Sequence of chain 1.B:
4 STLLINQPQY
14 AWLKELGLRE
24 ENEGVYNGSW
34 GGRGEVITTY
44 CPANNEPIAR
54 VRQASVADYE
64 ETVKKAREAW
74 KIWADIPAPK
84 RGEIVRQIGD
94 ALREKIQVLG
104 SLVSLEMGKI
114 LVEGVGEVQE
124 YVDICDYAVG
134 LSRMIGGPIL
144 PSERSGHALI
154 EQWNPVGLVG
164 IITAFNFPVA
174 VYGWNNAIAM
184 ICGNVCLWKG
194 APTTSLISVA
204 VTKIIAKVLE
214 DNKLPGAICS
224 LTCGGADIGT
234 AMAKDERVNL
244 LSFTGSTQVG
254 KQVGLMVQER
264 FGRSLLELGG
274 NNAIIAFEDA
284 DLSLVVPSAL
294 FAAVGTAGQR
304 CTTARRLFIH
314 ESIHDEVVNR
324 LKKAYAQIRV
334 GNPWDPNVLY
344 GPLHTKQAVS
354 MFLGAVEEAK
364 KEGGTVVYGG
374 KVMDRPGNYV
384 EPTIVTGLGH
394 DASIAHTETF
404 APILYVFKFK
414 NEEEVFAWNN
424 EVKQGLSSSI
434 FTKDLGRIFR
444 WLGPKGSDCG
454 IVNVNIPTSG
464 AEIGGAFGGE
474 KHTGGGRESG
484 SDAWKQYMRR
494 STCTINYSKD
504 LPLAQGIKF

Binding-site contacts:
Ligand atom O1' contacts residue THR305 of chain 1.B at 3.7 Å.
Ligand atom OXT contacts residue PHE470 of chain 1.B at 3.5 Å.
Ligand atom OXT contacts residue THR305 of chain 1.B at 4.0 Å.
Ligand atom OXT contacts residue GLY463 of chain 1.B at 3.3 Å (h-bond).
Ligand atom C5 contacts residue PHE470 of chain 1.B at 3.9 Å (hydrophobic).
Ligand atom C5 contacts residue TRP177 of chain 1.B at 3.6 Å (hydrophobic).
Ligand atom O1' contacts residue ASN169 of chain 1.B at 4.0 Å.
Ligand atom C1' contacts residue CYS304 of chain 1.B at 3.9 Å (hydrophobic).
Ligand atom C1' contacts residue ASN169 of chain 1.B at 4.3 Å.
Ligand atom O1' contacts residue ARG303 of chain 1.B at 3.8 Å.
Ligand atom O contacts residue GLY463 of chain 1.B at 3.1 Å (h-bond).
Ligand atom CA contacts residue ARG303 of chain 1.B at 3.8 Å.
Ligand atom C1' contacts residue PHE170 of chain 1.B at 3.4 Å (hydrophobic).
Ligand atom N contacts residue TRP177 of chain 1.B at 4.1 Å.
Ligand atom O1' contacts residue CYS304 of chain 1.B at 2.9 Å (h-bond).
Ligand atom C1 contacts residue PHE470 of chain 1.B at 3.8 Å (hydrophobic).
Ligand atom O2' contacts residue CYS304 of chain 1.B at 3.7 Å.
Ligand atom O2' contacts residue ASN169 of chain 1.B at 4.0 Å.
Ligand atom C6 contacts residue PHE170 of chain 1.B at 3.5 Å (hydrophobic).
Ligand atom CA contacts residue PHE170 of chain 1.B at 3.9 Å (hydrophobic).
Ligand atom N contacts residue ALA464 of chain 1.B at 3.9 Å.
Ligand atom C1 contacts residue TRP177 of chain 1.B at 4.2 Å (hydrophobic).
Ligand atom O contacts residue ARG303 of chain 1.B at 2.7 Å (salt-bridge).
Ligand atom O contacts residue SER462 of chain 1.B at 3.6 Å.
Ligand atom OXT contacts residue ALA464 of chain 1.B at 3.0 Å (h-bond).
Ligand atom C5 contacts residue PHE170 of chain 1.B at 4.0 Å (hydrophobic).
Ligand atom O2' contacts residue PHE170 of chain 1.B at 3.9 Å.
Ligand atom C contacts residue THR305 of chain 1.B at 3.6 Å.
Ligand atom C1 contacts residue PHE170 of chain 1.B at 3.6 Å (hydrophobic).
Ligand atom C contacts residue ARG303 of chain 1.B at 3.5 Å.
Ligand atom C6 contacts residue PHE470 of chain 1.B at 3.8 Å (hydrophobic).
Ligand atom C6 contacts residue THR305 of chain 1.B at 3.9 Å.
Ligand atom N contacts residue GLU123 of chain 1.B at 3.0 Å (salt-bridge).
Ligand atom OXT contacts residue SER462 of chain 1.B at 4.2 Å.
Ligand atom O contacts residue THR305 of chain 1.B at 2.7 Å (h-bond).
Ligand atom C contacts residue ALA464 of chain 1.B at 3.8 Å (hydrophobic).
Ligand atom CA contacts residue GLU123 of chain 1.B at 3.9 Å.
Ligand atom O1' contacts residue PHE170 of chain 1.B at 3.2 Å.
Ligand atom C contacts residue GLY463 of chain 1.B at 3.4 Å.
Ligand atom C contacts residue PHE470 of chain 1.B at 4.3 Å (hydrophobic).

A small-molecule ligand and the protein it binds are described below.
Small molecule (SMILES): N[C@@H](CCCC(=O)O)C(=O)O